Binding-site contacts:
Ligand atom C5 contacts residue ASN83 of chain 1.A at 4.4 Å.
Ligand atom C4 contacts residue ASN95 of chain 1.A at 3.8 Å.
Ligand atom C1 contacts residue ASN83 of chain 1.A at 4.0 Å.
Ligand atom O3 contacts residue ASN95 of chain 1.A at 3.1 Å (h-bond).
Ligand atom C2 contacts residue ASN95 of chain 1.A at 1.7 Å.
Ligand atom O5 contacts residue ASN83 of chain 1.A at 3.5 Å.
Ligand atom C5 contacts residue ASN95 of chain 1.A at 3.6 Å.
Ligand atom C8 contacts residue ASN95 of chain 1.A at 3.9 Å.
Ligand atom C1 contacts residue ASN95 of chain 1.A at 1.4 Å.
Ligand atom O5 contacts residue ASN95 of chain 1.A at 2.4 Å (h-bond).
Ligand atom N2 contacts residue ASN95 of chain 1.A at 2.8 Å (h-bond).
Ligand atom O4 contacts residue ASN95 of chain 1.A at 4.3 Å.
Ligand atom C3 contacts residue ASN95 of chain 1.A at 2.9 Å.
Ligand atom C7 contacts residue ASN95 of chain 1.A at 3.5 Å.
Ligand atom O6 contacts residue ASN83 of chain 1.A at 3.8 Å.
Ligand atom O7 contacts residue ASN95 of chain 1.A at 4.3 Å.

Sequence of chain 1.A:
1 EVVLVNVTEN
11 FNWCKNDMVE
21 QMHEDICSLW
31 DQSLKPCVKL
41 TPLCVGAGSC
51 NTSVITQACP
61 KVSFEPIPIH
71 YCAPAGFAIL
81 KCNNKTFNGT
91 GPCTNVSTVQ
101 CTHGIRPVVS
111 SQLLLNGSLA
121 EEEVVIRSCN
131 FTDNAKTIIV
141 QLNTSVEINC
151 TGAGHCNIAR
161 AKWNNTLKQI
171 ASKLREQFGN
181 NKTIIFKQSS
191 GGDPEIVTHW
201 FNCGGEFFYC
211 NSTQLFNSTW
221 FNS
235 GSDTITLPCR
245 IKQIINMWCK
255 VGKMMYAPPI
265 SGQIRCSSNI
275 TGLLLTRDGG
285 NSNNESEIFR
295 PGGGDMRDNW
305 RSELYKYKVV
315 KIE

The small molecule below binds the protein below.
Small molecule (SMILES): CC(=O)N[C@@H]1[C@@H](O)[C@H](O)[C@@H](CO)O[C@H]1O